This small molecule binds to this protein.
Small molecule (SMILES): C[C@@H]1O[C@@H](O)[C@@H](O)[C@H](O)[C@@H]1O

Binding-site contacts:
Ligand atom O5 contacts residue NAG1 of chain 2.B at 2.8 Å (h-bond).
Ligand atom C5 contacts residue THR66 of chain 2.A at 4.2 Å.
Ligand atom C2 contacts residue NAG1 of chain 2.B at 3.4 Å.
Ligand atom O2 contacts residue NAG1 of chain 2.B at 2.7 Å (h-bond).
Ligand atom C6 contacts residue THR66 of chain 2.A at 3.9 Å.
Ligand atom C5 contacts residue NAG1 of chain 2.B at 3.3 Å.
Ligand atom C3 contacts residue NAG1 of chain 2.B at 3.6 Å.
Ligand atom C1 contacts residue NAG1 of chain 2.B at 3.4 Å.
Ligand atom C4 contacts residue NAG1 of chain 2.B at 4.1 Å.

Sequence of chain 2.A:
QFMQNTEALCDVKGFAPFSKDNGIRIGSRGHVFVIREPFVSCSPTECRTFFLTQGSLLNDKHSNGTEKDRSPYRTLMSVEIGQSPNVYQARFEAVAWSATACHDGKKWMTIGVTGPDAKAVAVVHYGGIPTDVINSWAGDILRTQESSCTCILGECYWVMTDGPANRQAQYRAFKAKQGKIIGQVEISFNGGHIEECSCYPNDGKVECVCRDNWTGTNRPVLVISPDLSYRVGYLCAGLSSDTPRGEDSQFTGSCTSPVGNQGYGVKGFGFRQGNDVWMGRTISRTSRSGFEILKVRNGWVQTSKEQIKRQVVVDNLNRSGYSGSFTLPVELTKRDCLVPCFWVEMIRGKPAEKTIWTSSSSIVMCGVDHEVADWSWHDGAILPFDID